Binding-site contacts:
Ligand atom C24 contacts residue MET87 of chain 1.B at 4.0 Å (hydrophobic).
Ligand atom O01 contacts residue ASP82 of chain 1.B at 2.4 Å (salt-bridge).
Ligand atom C21 contacts residue ASN95 of chain 1.B at 3.2 Å.
Ligand atom CL7 contacts residue PHE132 of chain 1.B at 3.4 Å.
Ligand atom C17 contacts residue ALA44 of chain 1.B at 3.4 Å (hydrophobic).
Ligand atom C06 contacts residue ASN40 of chain 1.B at 3.7 Å.
Ligand atom O01 contacts residue ALA44 of chain 1.B at 3.4 Å.
Ligand atom N20 contacts residue ASN95 of chain 1.B at 4.0 Å.
Ligand atom C18 contacts residue ASP43 of chain 1.B at 3.5 Å.
Ligand atom C23 contacts residue LEU96 of chain 1.B at 3.9 Å (hydrophobic).
Ligand atom O05 contacts residue ILE180 of chain 1.B at 3.5 Å.
Ligand atom C17 contacts residue ASN40 of chain 1.B at 3.8 Å.
Ligand atom C27 contacts residue VAL85 of chain 1.B at 3.6 Å (hydrophobic).
Ligand atom O26 contacts residue ALA44 of chain 1.B at 3.9 Å.
Ligand atom CL7 contacts residue ASN40 of chain 1.B at 3.0 Å.
Ligand atom O28 contacts residue GLY86 of chain 1.B at 3.8 Å.
Ligand atom C27 contacts residue MET87 of chain 1.B at 3.6 Å (hydrophobic).
Ligand atom C03 contacts residue ASP82 of chain 1.B at 3.2 Å.
Ligand atom O28 contacts residue THR178 of chain 1.B at 2.7 Å (h-bond).
Ligand atom O05 contacts residue ASN40 of chain 1.B at 3.4 Å.
Ligand atom C02 contacts residue THR178 of chain 1.B at 3.7 Å.
Ligand atom O01 contacts residue THR178 of chain 1.B at 3.2 Å.
Ligand atom O05 contacts residue LEU37 of chain 1.B at 3.7 Å.
Ligand atom C02 contacts residue ALA44 of chain 1.B at 4.1 Å (hydrophobic).
Ligand atom C25 contacts residue THR178 of chain 1.B at 3.7 Å.
Ligand atom C14 contacts residue LYS47 of chain 1.B at 3.8 Å.
Ligand atom C25 contacts residue MET87 of chain 1.B at 3.6 Å (hydrophobic).
Ligand atom C02 contacts residue ASP82 of chain 1.B at 3.2 Å.
Ligand atom C16 contacts residue ALA44 of chain 1.B at 3.9 Å (hydrophobic).
Ligand atom C04 contacts residue ASN40 of chain 1.B at 3.5 Å.
Ligand atom O28 contacts residue MET87 of chain 1.B at 3.2 Å.
Ligand atom C08 contacts residue MET87 of chain 1.B at 4.0 Å (hydrophobic).
Ligand atom O26 contacts residue MET87 of chain 1.B at 4.0 Å.
Ligand atom C04 contacts residue ILE180 of chain 1.B at 3.8 Å (hydrophobic).
Ligand atom C17 contacts residue ASP43 of chain 1.B at 3.3 Å.
Ligand atom C27 contacts residue GLY86 of chain 1.B at 3.3 Å.
Ligand atom C22 contacts residue ASN95 of chain 1.B at 3.3 Å.
Ligand atom C09 contacts residue MET87 of chain 1.B at 3.8 Å (hydrophobic).
Ligand atom C16 contacts residue LYS47 of chain 1.B at 3.5 Å.
Ligand atom C15 contacts residue LYS47 of chain 1.B at 3.3 Å.

Sequence of chain 1.B:
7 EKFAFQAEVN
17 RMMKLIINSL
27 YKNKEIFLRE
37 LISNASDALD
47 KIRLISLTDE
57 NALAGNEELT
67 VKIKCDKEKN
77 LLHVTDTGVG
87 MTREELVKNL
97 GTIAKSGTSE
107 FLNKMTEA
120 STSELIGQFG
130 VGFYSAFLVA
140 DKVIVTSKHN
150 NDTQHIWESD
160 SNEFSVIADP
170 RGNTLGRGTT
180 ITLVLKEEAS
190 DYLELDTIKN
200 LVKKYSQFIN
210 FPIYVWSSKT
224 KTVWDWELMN

A small-molecule ligand and the protein it binds are described below.
Small molecule (SMILES): COC(=O)c1c(O)cc(O)c(Cl)c1CCc1cccnc1Cc1ccccc1